Sequence of chain 1.C:
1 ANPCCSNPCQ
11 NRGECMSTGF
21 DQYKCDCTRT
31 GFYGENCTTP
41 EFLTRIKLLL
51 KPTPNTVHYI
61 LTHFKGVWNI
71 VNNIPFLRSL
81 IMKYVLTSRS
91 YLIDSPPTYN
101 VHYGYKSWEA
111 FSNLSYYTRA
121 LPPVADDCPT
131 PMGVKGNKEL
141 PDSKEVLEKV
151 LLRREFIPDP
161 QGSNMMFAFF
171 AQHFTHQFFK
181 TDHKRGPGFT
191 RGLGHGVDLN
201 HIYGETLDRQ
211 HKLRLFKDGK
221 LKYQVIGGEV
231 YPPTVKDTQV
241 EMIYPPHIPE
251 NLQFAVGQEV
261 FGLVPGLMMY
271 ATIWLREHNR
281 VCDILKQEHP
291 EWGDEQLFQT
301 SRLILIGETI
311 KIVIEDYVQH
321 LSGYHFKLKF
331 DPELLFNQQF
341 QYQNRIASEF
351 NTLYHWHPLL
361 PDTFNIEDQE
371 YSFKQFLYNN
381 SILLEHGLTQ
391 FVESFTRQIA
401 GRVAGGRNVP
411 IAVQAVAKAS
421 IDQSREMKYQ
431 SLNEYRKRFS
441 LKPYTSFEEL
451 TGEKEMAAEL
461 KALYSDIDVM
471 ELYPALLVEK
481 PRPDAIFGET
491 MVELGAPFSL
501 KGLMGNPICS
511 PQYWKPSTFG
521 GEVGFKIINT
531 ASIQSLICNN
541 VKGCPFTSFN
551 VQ

This protein binds this small molecule.
Small molecule (SMILES): CC(=O)N[C@@H]1[C@@H](O)[C@H](O)[C@@H](CO)O[C@H]1O

Binding-site contacts:
Ligand atom C1 contacts residue ASN379 of chain 1.C at 1.4 Å.
Ligand atom C5 contacts residue SER381 of chain 1.C at 4.2 Å.
Ligand atom O7 contacts residue ASN379 of chain 1.C at 3.8 Å.
Ligand atom O6 contacts residue SER381 of chain 1.C at 4.2 Å.
Ligand atom C3 contacts residue ASN379 of chain 1.C at 3.6 Å.
Ligand atom N2 contacts residue ASN379 of chain 1.C at 3.4 Å (h-bond).
Ligand atom O3 contacts residue ASN379 of chain 1.C at 3.7 Å.
Ligand atom C5 contacts residue ASN379 of chain 1.C at 3.7 Å.
Ligand atom O5 contacts residue ILE382 of chain 1.C at 4.2 Å.
Ligand atom O5 contacts residue SER381 of chain 1.C at 4.0 Å.
Ligand atom O5 contacts residue ASN379 of chain 1.C at 2.4 Å (h-bond).
Ligand atom O6 contacts residue GLU385 of chain 1.C at 4.1 Å.
Ligand atom C1 contacts residue SER381 of chain 1.C at 4.0 Å.
Ligand atom C7 contacts residue ASN379 of chain 1.C at 3.9 Å.
Ligand atom O6 contacts residue ILE382 of chain 1.C at 4.2 Å.
Ligand atom C2 contacts residue ASN379 of chain 1.C at 2.4 Å.
Ligand atom C4 contacts residue ASN379 of chain 1.C at 4.2 Å.